The protein below binds the small molecule below.
Small molecule (SMILES): COCCc1sc(S(=O)(=O)NC(=O)Nc2ncc(Br)s2)cc1C

Sequence of chain 1.B:
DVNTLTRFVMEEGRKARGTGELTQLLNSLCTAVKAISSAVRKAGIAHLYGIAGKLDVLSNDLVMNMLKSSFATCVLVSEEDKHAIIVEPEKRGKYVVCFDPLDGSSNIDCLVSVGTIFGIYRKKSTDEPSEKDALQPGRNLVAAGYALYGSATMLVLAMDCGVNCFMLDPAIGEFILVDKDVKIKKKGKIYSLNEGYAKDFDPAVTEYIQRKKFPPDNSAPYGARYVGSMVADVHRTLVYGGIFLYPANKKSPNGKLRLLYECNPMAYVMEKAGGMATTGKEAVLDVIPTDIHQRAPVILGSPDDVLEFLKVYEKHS

Binding-site contacts:
Ligand atom C8 contacts residue THR32 of chain 1.B at 3.5 Å.
Ligand atom C14 contacts residue THR28 of chain 1.D at 3.4 Å.
Ligand atom C7 contacts residue GLY27 of chain 1.B at 3.7 Å.
Ligand atom C12 contacts residue LEU31 of chain 1.B at 3.6 Å (hydrophobic).
Ligand atom C23 contacts residue MET178 of chain 1.B at 3.7 Å (hydrophobic).
Ligand atom C2 contacts residue GLY22 of chain 1.B at 3.6 Å.
Ligand atom S1 contacts residue GLY29 of chain 1.B at 3.6 Å.
Ligand atom O15 contacts residue THR28 of chain 1.B at 3.6 Å.
Ligand atom C7 contacts residue THR32 of chain 1.B at 3.8 Å.
Ligand atom N9 contacts residue GLY29 of chain 1.B at 3.8 Å.
Ligand atom N11 contacts residue 95S1 of chain 1.L at 3.8 Å.
Ligand atom O15 contacts residue GLY27 of chain 1.B at 3.4 Å.
Ligand atom N4 contacts residue GLY22 of chain 1.B at 3.7 Å.
Ligand atom C23 contacts residue ASP179 of chain 1.B at 3.8 Å.
Ligand atom C8 contacts residue GLY22 of chain 1.B at 3.5 Å.
Ligand atom C8 contacts residue LEU31 of chain 1.B at 3.8 Å (hydrophobic).
Ligand atom N4 contacts residue THR28 of chain 1.B at 3.6 Å (h-bond).
Ligand atom N4 contacts residue GLY29 of chain 1.B at 3.1 Å (h-bond).
Ligand atom O16 contacts residue GLU30 of chain 1.B at 3.5 Å (salt-bridge).
Ligand atom O17 contacts residue GLY22 of chain 1.B at 3.7 Å.
Ligand atom O17 contacts residue THR32 of chain 1.B at 2.6 Å (h-bond).
Ligand atom O16 contacts residue GLY29 of chain 1.B at 3.2 Å.
Ligand atom C13 contacts residue 95S1 of chain 1.L at 3.7 Å.
Ligand atom C14 contacts residue 95S1 of chain 1.L at 3.7 Å.
Ligand atom O17 contacts residue GLY29 of chain 1.B at 3.2 Å.
Ligand atom O16 contacts residue THR32 of chain 1.B at 3.0 Å (h-bond).
Ligand atom C20 contacts residue MET178 of chain 1.B at 3.7 Å (hydrophobic).
Ligand atom O16 contacts residue LEU31 of chain 1.B at 3.0 Å (h-bond).
Ligand atom N9 contacts residue GLY22 of chain 1.B at 3.4 Å (h-bond).
Ligand atom N4 contacts residue GLY27 of chain 1.B at 3.1 Å.
Ligand atom C13 contacts residue ARG23 of chain 1.B at 3.4 Å.
Ligand atom BR19 contacts residue GLY29 of chain 1.D at 3.5 Å.
Ligand atom C12 contacts residue GLY22 of chain 1.B at 3.6 Å.
Ligand atom C20 contacts residue VAL18 of chain 1.B at 3.8 Å (hydrophobic).
Ligand atom C23 contacts residue VAL161 of chain 1.B at 3.5 Å (hydrophobic).
Ligand atom C14 contacts residue ARG23 of chain 1.B at 3.2 Å.
Ligand atom N11 contacts residue ARG23 of chain 1.B at 3.5 Å.
Ligand atom C7 contacts residue GLY29 of chain 1.B at 3.3 Å.
Ligand atom C7 contacts residue GLY22 of chain 1.B at 3.5 Å.
Ligand atom N9 contacts residue GLY27 of chain 1.B at 3.1 Å (h-bond).

Sequence of chain 1.D:
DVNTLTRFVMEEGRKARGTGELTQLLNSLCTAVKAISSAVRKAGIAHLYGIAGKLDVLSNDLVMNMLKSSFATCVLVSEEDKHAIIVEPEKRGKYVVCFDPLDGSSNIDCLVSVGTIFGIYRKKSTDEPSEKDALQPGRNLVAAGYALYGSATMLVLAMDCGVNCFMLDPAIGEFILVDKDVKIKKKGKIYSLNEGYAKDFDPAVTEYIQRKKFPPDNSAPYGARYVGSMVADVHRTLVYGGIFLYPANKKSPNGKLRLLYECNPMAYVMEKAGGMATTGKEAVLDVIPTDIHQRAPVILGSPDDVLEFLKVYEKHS